Binding-site contacts:
Ligand atom CE contacts residue ASP127 of chain 1.A at 3.2 Å.
Ligand atom C2' contacts residue GLU147 of chain 1.A at 3.5 Å.
Ligand atom N7 contacts residue PRO203 of chain 1.A at 3.3 Å.
Ligand atom N6 contacts residue ASP178 of chain 1.A at 2.6 Å (salt-bridge).
Ligand atom CB contacts residue GLN93 of chain 1.A at 3.6 Å.
Ligand atom C2 contacts residue ILE148 of chain 1.A at 3.3 Å (hydrophobic).
Ligand atom C2 contacts residue CYS146 of chain 1.A at 3.5 Å (hydrophobic).
Ligand atom C4' contacts residue GLY125 of chain 1.A at 3.6 Å.
Ligand atom CA contacts residue ASP127 of chain 1.A at 3.4 Å.
Ligand atom N contacts residue HIS103 of chain 1.A at 2.6 Å (h-bond).
Ligand atom N6 contacts residue THR206 of chain 1.A at 3.5 Å (h-bond).
Ligand atom O3' contacts residue VAL152 of chain 1.A at 3.3 Å.
Ligand atom C8 contacts residue SER198 of chain 1.A at 3.6 Å.
Ligand atom N3 contacts residue ILE148 of chain 1.A at 3.2 Å (h-bond).
Ligand atom C1' contacts residue GLU147 of chain 1.A at 3.4 Å.
Ligand atom N1 contacts residue ALA179 of chain 1.A at 3.1 Å (h-bond).
Ligand atom O2' contacts residue GLN72 of chain 1.A at 3.2 Å (h-bond).
Ligand atom N3 contacts residue GLY124 of chain 1.A at 3.5 Å.
Ligand atom O3' contacts residue GLU147 of chain 1.A at 2.5 Å (salt-bridge).
Ligand atom N1 contacts residue ASP178 of chain 1.A at 3.4 Å (salt-bridge).
Ligand atom CG contacts residue ASP127 of chain 1.A at 3.7 Å.
Ligand atom C4' contacts residue GLU147 of chain 1.A at 3.6 Å.
Ligand atom C5' contacts residue GLN93 of chain 1.A at 3.6 Å.
Ligand atom SD contacts residue ASP127 of chain 1.A at 3.2 Å (salt-bridge).
Ligand atom CG contacts residue GLN93 of chain 1.A at 3.5 Å.
Ligand atom N6 contacts residue LEU207 of chain 1.A at 3.7 Å.
Ligand atom C6 contacts residue ASP178 of chain 1.A at 3.5 Å.
Ligand atom CA contacts residue HIS103 of chain 1.A at 3.2 Å.
Ligand atom CB contacts residue 2MH1 of chain 1.E at 3.5 Å.
Ligand atom CB contacts residue ASP196 of chain 1.A at 3.2 Å.
Ligand atom N contacts residue ASP127 of chain 1.A at 2.7 Å (salt-bridge).
Ligand atom O2' contacts residue GLU147 of chain 1.A at 2.5 Å (salt-bridge).
Ligand atom C2 contacts residue ALA179 of chain 1.A at 3.7 Å (hydrophobic).
Ligand atom C3' contacts residue GLU147 of chain 1.A at 3.5 Å.
Ligand atom C5' contacts residue ASP196 of chain 1.A at 3.6 Å.
Ligand atom O4' contacts residue SER198 of chain 1.A at 3.6 Å (h-bond).
Ligand atom O4' contacts residue GLY124 of chain 1.A at 3.7 Å.
Ligand atom N contacts residue ASP196 of chain 1.A at 2.7 Å (salt-bridge).
Ligand atom N6 contacts residue PRO203 of chain 1.A at 3.0 Å (h-bond).
Ligand atom N7 contacts residue ALA204 of chain 1.A at 3.3 Å (h-bond).

Sequence of chain 1.A:
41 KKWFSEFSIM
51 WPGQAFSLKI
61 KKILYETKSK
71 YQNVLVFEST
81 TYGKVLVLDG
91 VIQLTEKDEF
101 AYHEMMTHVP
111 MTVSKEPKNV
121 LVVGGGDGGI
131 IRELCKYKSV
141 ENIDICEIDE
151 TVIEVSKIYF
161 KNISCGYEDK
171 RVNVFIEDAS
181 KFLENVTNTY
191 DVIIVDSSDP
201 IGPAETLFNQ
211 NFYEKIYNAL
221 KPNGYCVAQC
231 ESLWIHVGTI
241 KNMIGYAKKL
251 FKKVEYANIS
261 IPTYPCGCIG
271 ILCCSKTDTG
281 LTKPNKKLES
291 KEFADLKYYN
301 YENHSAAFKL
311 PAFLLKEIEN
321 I

A small-molecule ligand and the protein it binds are described below.
Small molecule (SMILES): C[S@@H](CCCN)C[C@H]1O[C@@H](n2cnc3c(N)ncnc32)[C@H](O)[C@@H]1O